Sequence of chain 1.B:
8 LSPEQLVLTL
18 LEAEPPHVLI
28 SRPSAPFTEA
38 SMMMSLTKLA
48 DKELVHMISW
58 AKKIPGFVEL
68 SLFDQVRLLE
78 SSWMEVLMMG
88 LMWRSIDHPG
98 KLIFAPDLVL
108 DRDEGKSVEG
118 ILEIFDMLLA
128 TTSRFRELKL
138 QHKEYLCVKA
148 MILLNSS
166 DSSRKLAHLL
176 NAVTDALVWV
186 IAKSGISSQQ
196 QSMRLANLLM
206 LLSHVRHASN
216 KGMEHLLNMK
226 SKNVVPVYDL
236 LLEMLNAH

This protein binds this small molecule.
Small molecule (SMILES): N#C[C@@H](Cc1ccc(O)cc1)c1ccc(O)cc1Cl

Binding-site contacts:
Ligand atom C2 contacts residue LEU88 of chain 1.B at 4.0 Å (hydrophobic).
Ligand atom N1 contacts residue ILE121 of chain 1.B at 4.1 Å.
Ligand atom O2 contacts residue MET40 of chain 1.B at 3.5 Å.
Ligand atom O1 contacts residue LEU84 of chain 1.B at 3.5 Å (h-bond).
Ligand atom C1 contacts residue LEU84 of chain 1.B at 3.8 Å (hydrophobic).
Ligand atom CL1 contacts residue LEU43 of chain 1.B at 3.3 Å.
Ligand atom C14 contacts residue LEU43 of chain 1.B at 4.1 Å (hydrophobic).
Ligand atom O2 contacts residue HIS220 of chain 1.B at 2.5 Å (h-bond).
Ligand atom C1 contacts residue ARG91 of chain 1.B at 4.1 Å.
Ligand atom C14 contacts residue LEU84 of chain 1.B at 4.0 Å (hydrophobic).
Ligand atom C7 contacts residue PHE101 of chain 1.B at 3.6 Å (hydrophobic).
Ligand atom C10 contacts residue ILE118 of chain 1.B at 4.0 Å (hydrophobic).
Ligand atom C15 contacts residue LEU84 of chain 1.B at 4.1 Å (hydrophobic).
Ligand atom O1 contacts residue GLU50 of chain 1.B at 2.6 Å (salt-bridge).
Ligand atom N1 contacts residue PHE101 of chain 1.B at 3.5 Å.
Ligand atom C11 contacts residue HIS220 of chain 1.B at 3.4 Å.
Ligand atom C3 contacts residue PHE101 of chain 1.B at 4.1 Å (hydrophobic).
Ligand atom C12 contacts residue LEU221 of chain 1.B at 4.0 Å (hydrophobic).
Ligand atom N1 contacts residue LEU125 of chain 1.B at 3.6 Å.
Ligand atom C3 contacts residue LEU84 of chain 1.B at 4.1 Å (hydrophobic).
Ligand atom C11 contacts residue LEU221 of chain 1.B at 3.9 Å (hydrophobic).
Ligand atom O2 contacts residue LEU221 of chain 1.B at 3.1 Å.
Ligand atom O1 contacts residue ARG91 of chain 1.B at 2.9 Å (salt-bridge).
Ligand atom C10 contacts residue GLY217 of chain 1.B at 3.9 Å.
Ligand atom C12 contacts residue MET40 of chain 1.B at 3.9 Å (hydrophobic).
Ligand atom O2 contacts residue GLY217 of chain 1.B at 4.0 Å.
Ligand atom CL1 contacts residue THR44 of chain 1.B at 4.0 Å.
Ligand atom C14 contacts residue ALA47 of chain 1.B at 4.2 Å (hydrophobic).
Ligand atom C2 contacts residue LEU84 of chain 1.B at 3.5 Å (hydrophobic).
Ligand atom C3 contacts residue MET85 of chain 1.B at 4.1 Å (hydrophobic).
Ligand atom C1 contacts residue GLU50 of chain 1.B at 3.3 Å.
Ligand atom C11 contacts residue MET40 of chain 1.B at 4.0 Å (hydrophobic).
Ligand atom C2 contacts residue MET85 of chain 1.B at 4.0 Å (hydrophobic).
Ligand atom C10 contacts residue HIS220 of chain 1.B at 3.5 Å.
Ligand atom C4 contacts residue PHE101 of chain 1.B at 4.2 Å (hydrophobic).
Ligand atom C15 contacts residue GLU50 of chain 1.B at 3.2 Å.
Ligand atom C5 contacts residue MET81 of chain 1.B at 3.8 Å (hydrophobic).
Ligand atom C15 contacts residue LEU46 of chain 1.B at 3.8 Å (hydrophobic).
Ligand atom C11 contacts residue GLY217 of chain 1.B at 4.0 Å.
Ligand atom N1 contacts residue PHE122 of chain 1.B at 4.2 Å.